Sequence of chain 1.A:
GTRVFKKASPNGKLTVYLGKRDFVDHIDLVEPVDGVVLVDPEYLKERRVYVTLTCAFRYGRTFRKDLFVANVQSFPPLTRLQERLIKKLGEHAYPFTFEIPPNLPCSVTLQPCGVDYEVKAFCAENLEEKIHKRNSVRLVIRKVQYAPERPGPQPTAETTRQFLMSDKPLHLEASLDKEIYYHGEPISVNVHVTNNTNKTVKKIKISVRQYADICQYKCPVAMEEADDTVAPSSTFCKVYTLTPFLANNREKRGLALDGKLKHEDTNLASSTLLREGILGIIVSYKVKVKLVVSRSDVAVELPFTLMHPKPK

A protein and the small-molecule ligand that binds it are described below.
Small molecule (SMILES): CC(C)C[C@H](NC(=O)[C@H](COP(=O)(O)O)NC(=O)[C@@H](NC(=O)[C@H](COP(=O)(O)O)NC(=O)[C@@H](NC(=O)[C@@H](NC(=O)[C@H](CC(N)=O)NC(=O)[C@H](C)N)[C@@H](C)OP(=O)(O)O)C(C)C)[C@@H](C)OP(=O)(O)O)C(=O)NCC=O

Binding-site contacts:
Ligand atom P contacts residue ARG66 of chain 1.C at 3.7 Å.
Ligand atom O contacts residue PHE5 of chain 1.A at 3.4 Å.
Ligand atom N contacts residue ARG3 of chain 1.A at 3.4 Å (salt-bridge).
Ligand atom O1P contacts residue ARG3 of chain 1.A at 3.1 Å (salt-bridge).
Ligand atom O2P contacts residue LYS6 of chain 1.A at 2.8 Å (salt-bridge).
Ligand atom O contacts residue VAL4 of chain 1.A at 3.4 Å (h-bond).
Ligand atom CG2 contacts residue LYS6 of chain 1.A at 3.5 Å.
Ligand atom O contacts residue ARG3 of chain 1.A at 3.5 Å.
Ligand atom N contacts residue LYS6 of chain 1.A at 3.4 Å (salt-bridge).
Ligand atom O2P contacts residue LYS7 of chain 1.A at 3.0 Å (salt-bridge).
Ligand atom CG2 contacts residue PHE5 of chain 1.A at 3.5 Å (hydrophobic).
Ligand atom CD1 contacts residue ARG99 of chain 1.A at 3.5 Å.
Ligand atom CB contacts residue ARG3 of chain 1.A at 3.5 Å.
Ligand atom OG1 contacts residue LYS7 of chain 1.A at 3.7 Å.
Ligand atom OG contacts residue ARG3 of chain 1.A at 2.3 Å (salt-bridge).
Ligand atom O3P contacts residue ARG3 of chain 1.A at 3.1 Å (salt-bridge).
Ligand atom CG2 contacts residue VAL4 of chain 1.A at 3.5 Å (hydrophobic).
Ligand atom P contacts residue ARG3 of chain 1.A at 3.2 Å.
Ligand atom CA contacts residue VAL4 of chain 1.A at 3.2 Å (hydrophobic).
Ligand atom O1P contacts residue ARG66 of chain 1.C at 2.5 Å (salt-bridge).
Ligand atom O3P contacts residue ARG21 of chain 1.A at 2.5 Å (salt-bridge).
Ligand atom CD2 contacts residue THR2 of chain 1.A at 3.5 Å.
Ligand atom N contacts residue ARG3 of chain 1.A at 3.5 Å (salt-bridge).
Ligand atom CB contacts residue LYS6 of chain 1.A at 3.6 Å.
Ligand atom N contacts residue VAL4 of chain 1.A at 3.1 Å (h-bond).
Ligand atom O contacts residue LYS7 of chain 1.A at 3.5 Å.
Ligand atom O contacts residue LYS6 of chain 1.A at 3.0 Å (salt-bridge).
Ligand atom C contacts residue ARG3 of chain 1.A at 3.1 Å.
Ligand atom CG2 contacts residue LYS6 of chain 1.A at 3.3 Å.
Ligand atom CA contacts residue ARG3 of chain 1.A at 3.6 Å.
Ligand atom O1P contacts residue LYS290 of chain 1.A at 3.4 Å.
Ligand atom O2P contacts residue GLY1 of chain 1.A at 3.5 Å (h-bond).
Ligand atom C contacts residue VAL4 of chain 1.A at 3.6 Å (hydrophobic).
Ligand atom O2P contacts residue LYS290 of chain 1.A at 3.4 Å (salt-bridge).
Ligand atom CG contacts residue ARG99 of chain 1.A at 3.7 Å.
Ligand atom CA contacts residue LYS6 of chain 1.A at 3.3 Å.
Ligand atom O contacts residue ARG3 of chain 1.A at 2.8 Å (salt-bridge).
Ligand atom CB contacts residue THR2 of chain 1.A at 3.2 Å.
Ligand atom O contacts residue VAL4 of chain 1.A at 3.2 Å (h-bond).
Ligand atom O3P contacts residue ARG66 of chain 1.C at 3.2 Å (salt-bridge).

Sequence of chain 1.C:
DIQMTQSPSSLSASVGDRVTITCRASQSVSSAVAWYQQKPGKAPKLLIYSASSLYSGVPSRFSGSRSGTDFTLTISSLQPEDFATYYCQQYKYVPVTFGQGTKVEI